Sequence of chain 1.C:
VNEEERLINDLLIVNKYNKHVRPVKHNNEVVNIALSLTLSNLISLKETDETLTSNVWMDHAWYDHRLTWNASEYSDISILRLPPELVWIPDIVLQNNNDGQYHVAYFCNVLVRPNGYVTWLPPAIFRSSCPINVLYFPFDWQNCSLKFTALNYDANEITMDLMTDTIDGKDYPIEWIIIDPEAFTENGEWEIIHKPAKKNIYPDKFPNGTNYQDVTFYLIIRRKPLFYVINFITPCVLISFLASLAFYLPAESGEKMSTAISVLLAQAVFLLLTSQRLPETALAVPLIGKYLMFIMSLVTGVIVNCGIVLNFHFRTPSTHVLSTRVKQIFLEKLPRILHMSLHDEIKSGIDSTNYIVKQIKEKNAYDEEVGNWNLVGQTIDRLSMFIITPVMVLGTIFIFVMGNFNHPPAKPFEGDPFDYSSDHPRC

Binding-site contacts:
Ligand atom N2 contacts residue ASN70 of chain 1.C at 2.9 Å (h-bond).
Ligand atom C3 contacts residue ASN70 of chain 1.C at 3.8 Å.
Ligand atom C4 contacts residue ASN70 of chain 1.C at 4.2 Å.
Ligand atom O5 contacts residue SER72 of chain 1.C at 3.0 Å (h-bond).
Ligand atom O7 contacts residue ASN70 of chain 1.C at 4.4 Å.
Ligand atom O6 contacts residue GLU73 of chain 1.C at 4.5 Å.
Ligand atom C1 contacts residue SER72 of chain 1.C at 3.3 Å.
Ligand atom C5 contacts residue SER72 of chain 1.C at 3.2 Å.
Ligand atom C6 contacts residue SER72 of chain 1.C at 3.8 Å.
Ligand atom C8 contacts residue ASN70 of chain 1.C at 3.8 Å.
Ligand atom C1 contacts residue ASN70 of chain 1.C at 1.4 Å.
Ligand atom C5 contacts residue ASN70 of chain 1.C at 3.7 Å.
Ligand atom C7 contacts residue ASN70 of chain 1.C at 3.5 Å.
Ligand atom O6 contacts residue SER72 of chain 1.C at 4.2 Å.
Ligand atom C2 contacts residue ASN70 of chain 1.C at 2.5 Å.
Ligand atom O5 contacts residue GLU73 of chain 1.C at 4.3 Å.
Ligand atom O5 contacts residue ASN70 of chain 1.C at 2.4 Å (h-bond).

A small-molecule ligand and the protein it binds are described below.
Small molecule (SMILES): CC(=O)N[C@H]1[C@H](O[C@H]2[C@H](O)[C@@H](NC(C)=O)CO[C@@H]2CO)O[C@H](CO)[C@@H](O[C@@H]2O[C@H](CO[C@H]3O[C@H](CO)[C@@H](O)[C@H](O)[C@@H]3O)[C@@H](O)[C@H](O[C@H]3O[C@H](CO)[C@@H](O)[C@H](O)[C@@H]3O)[C@@H]2O)[C@@H]1O